This protein binds this small molecule.
Small molecule (SMILES): OC[C@H]1O[C@H](O[C@H]2[C@H](O)[C@@H](O)[C@@H](O)O[C@@H]2CO)[C@H](O)[C@@H](O)[C@@H]1O

Binding-site contacts:
Ligand atom O3 contacts residue GLU112 of chain 1.A at 3.9 Å.
Ligand atom C2 contacts residue ASP66 of chain 1.A at 3.4 Å.
Ligand atom C4 contacts residue TRP341 of chain 1.A at 3.6 Å (hydrophobic).
Ligand atom O4 contacts residue TRP63 of chain 1.A at 4.0 Å.
Ligand atom O5 contacts residue TYR156 of chain 1.A at 3.2 Å.
Ligand atom C6 contacts residue PHE157 of chain 1.A at 4.0 Å (hydrophobic).
Ligand atom C1 contacts residue TYR156 of chain 1.A at 3.6 Å (hydrophobic).
Ligand atom O3 contacts residue ALA64 of chain 1.A at 3.3 Å.
Ligand atom O4 contacts residue ARG67 of chain 1.A at 2.9 Å (salt-bridge).
Ligand atom C2 contacts residue TRP231 of chain 1.A at 4.0 Å (hydrophobic).
Ligand atom O3 contacts residue ARG67 of chain 1.A at 2.9 Å (salt-bridge).
Ligand atom C3 contacts residue TRP63 of chain 1.A at 3.6 Å (hydrophobic).
Ligand atom O3 contacts residue TRP63 of chain 1.A at 3.5 Å (h-bond).
Ligand atom C2 contacts residue GLU112 of chain 1.A at 3.4 Å.
Ligand atom C6 contacts residue GLU154 of chain 1.A at 3.4 Å.
Ligand atom O1 contacts residue LYS16 of chain 1.A at 3.6 Å.
Ligand atom O6 contacts residue PHE157 of chain 1.A at 3.7 Å.
Ligand atom O5 contacts residue TRP341 of chain 1.A at 4.0 Å.
Ligand atom C3 contacts residue ASP66 of chain 1.A at 3.5 Å.
Ligand atom O3 contacts residue ASP66 of chain 1.A at 2.6 Å (salt-bridge).
Ligand atom C5 contacts residue GLU154 of chain 1.A at 4.0 Å.
Ligand atom O2 contacts residue GLU112 of chain 1.A at 2.6 Å (salt-bridge).
Ligand atom O2 contacts residue MET331 of chain 1.A at 4.0 Å.
Ligand atom C1 contacts residue TRP231 of chain 1.A at 3.8 Å (hydrophobic).
Ligand atom O2 contacts residue TRP63 of chain 1.A at 3.2 Å (h-bond).
Ligand atom C2 contacts residue TRP63 of chain 1.A at 4.0 Å (hydrophobic).
Ligand atom C6 contacts residue TYR156 of chain 1.A at 3.8 Å (hydrophobic).
Ligand atom C4 contacts residue TYR156 of chain 1.A at 4.0 Å (hydrophobic).
Ligand atom C4 contacts residue ARG67 of chain 1.A at 3.9 Å.
Ligand atom C6 contacts residue TRP341 of chain 1.A at 3.6 Å (hydrophobic).
Ligand atom C2 contacts residue TRP341 of chain 1.A at 3.9 Å (hydrophobic).
Ligand atom O2 contacts residue LYS16 of chain 1.A at 3.0 Å (salt-bridge).
Ligand atom O2 contacts residue ALA64 of chain 1.A at 3.5 Å.
Ligand atom O3 contacts residue TRP341 of chain 1.A at 3.8 Å.
Ligand atom O6 contacts residue TYR156 of chain 1.A at 3.0 Å (h-bond).
Ligand atom C1 contacts residue LYS16 of chain 1.A at 4.0 Å.
Ligand atom O2 contacts residue ASP66 of chain 1.A at 2.6 Å (salt-bridge).
Ligand atom C6 contacts residue PRO155 of chain 1.A at 3.9 Å (hydrophobic).
Ligand atom O6 contacts residue PRO155 of chain 1.A at 3.4 Å.
Ligand atom O6 contacts residue GLU154 of chain 1.A at 2.7 Å (salt-bridge).

Sequence of chain 1.A:
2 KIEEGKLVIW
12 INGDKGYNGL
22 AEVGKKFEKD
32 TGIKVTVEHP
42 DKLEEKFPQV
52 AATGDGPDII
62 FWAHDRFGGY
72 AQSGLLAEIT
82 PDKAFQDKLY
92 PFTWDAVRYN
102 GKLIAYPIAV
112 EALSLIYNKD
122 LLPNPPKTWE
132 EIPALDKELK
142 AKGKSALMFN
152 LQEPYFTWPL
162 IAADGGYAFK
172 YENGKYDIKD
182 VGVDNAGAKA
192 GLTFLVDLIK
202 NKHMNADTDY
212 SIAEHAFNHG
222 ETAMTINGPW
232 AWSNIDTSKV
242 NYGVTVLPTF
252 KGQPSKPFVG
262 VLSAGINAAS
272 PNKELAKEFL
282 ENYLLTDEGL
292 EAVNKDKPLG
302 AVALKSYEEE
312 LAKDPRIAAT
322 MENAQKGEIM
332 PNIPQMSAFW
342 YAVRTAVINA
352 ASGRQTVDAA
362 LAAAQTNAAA